This protein binds this small molecule.
Small molecule (SMILES): CCCCCC(=O)Oc1ccc([N+](=O)[O-])cc1

Sequence of chain 1.A:
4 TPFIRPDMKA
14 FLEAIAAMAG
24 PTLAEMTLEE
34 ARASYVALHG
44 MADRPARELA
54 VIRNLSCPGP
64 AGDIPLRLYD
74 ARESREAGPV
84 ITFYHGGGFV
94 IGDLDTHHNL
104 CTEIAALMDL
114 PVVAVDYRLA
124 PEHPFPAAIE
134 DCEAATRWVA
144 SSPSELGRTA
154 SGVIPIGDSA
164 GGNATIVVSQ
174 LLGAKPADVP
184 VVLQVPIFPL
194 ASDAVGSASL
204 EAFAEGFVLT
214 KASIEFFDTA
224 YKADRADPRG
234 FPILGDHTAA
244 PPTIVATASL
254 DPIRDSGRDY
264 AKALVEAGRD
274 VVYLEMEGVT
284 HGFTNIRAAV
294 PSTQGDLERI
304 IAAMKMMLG

Binding-site contacts:
Ligand atom CAQ contacts residue SER162 of chain 1.A at 2.0 Å.
Ligand atom CAM contacts residue LEU212 of chain 1.A at 3.6 Å (hydrophobic).
Ligand atom OAA contacts residue GLY90 of chain 1.A at 3.2 Å (h-bond).
Ligand atom CAK contacts residue TYR38 of chain 1.A at 3.6 Å (hydrophobic).
Ligand atom CAL contacts residue HIS284 of chain 1.A at 3.4 Å.
Ligand atom CAQ contacts residue ALA163 of chain 1.A at 2.8 Å (hydrophobic).
Ligand atom CAI contacts residue LEU212 of chain 1.A at 3.9 Å (hydrophobic).
Ligand atom CAG contacts residue ILE94 of chain 1.A at 4.1 Å (hydrophobic).
Ligand atom CAK contacts residue SER162 of chain 1.A at 3.8 Å.
Ligand atom CAP contacts residue LEU212 of chain 1.A at 3.7 Å (hydrophobic).
Ligand atom CAN contacts residue ALA163 of chain 1.A at 2.9 Å (hydrophobic).
Ligand atom OAA contacts residue GLY89 of chain 1.A at 4.1 Å.
Ligand atom CAI contacts residue HIS284 of chain 1.A at 4.0 Å.
Ligand atom CAK contacts residue HIS284 of chain 1.A at 3.7 Å.
Ligand atom CAQ contacts residue GLY91 of chain 1.A at 3.2 Å.
Ligand atom CAP contacts residue HIS284 of chain 1.A at 3.9 Å.
Ligand atom CAO contacts residue SER162 of chain 1.A at 2.7 Å.
Ligand atom CAL contacts residue GLY90 of chain 1.A at 3.6 Å.
Ligand atom CAN contacts residue GLY90 of chain 1.A at 3.3 Å.
Ligand atom CAL contacts residue SER162 of chain 1.A at 1.8 Å.
Ligand atom CAG contacts residue TYR38 of chain 1.A at 3.7 Å (hydrophobic).
Ligand atom CAN contacts residue GLY91 of chain 1.A at 3.0 Å.
Ligand atom CAM contacts residue PHE220 of chain 1.A at 4.1 Å (hydrophobic).
Ligand atom OAB contacts residue HIS284 of chain 1.A at 3.9 Å.
Ligand atom CAF contacts residue PHE220 of chain 1.A at 3.5 Å (hydrophobic).
Ligand atom OAA contacts residue SER162 of chain 1.A at 2.6 Å (h-bond).
Ligand atom CAL contacts residue GLY91 of chain 1.A at 3.6 Å.
Ligand atom OAA contacts residue HIS284 of chain 1.A at 3.5 Å (h-bond).
Ligand atom OAA contacts residue TYR38 of chain 1.A at 4.0 Å.
Ligand atom CAG contacts residue PHE220 of chain 1.A at 3.7 Å (hydrophobic).
Ligand atom NAE contacts residue SER162 of chain 1.A at 3.9 Å.
Ligand atom CAM contacts residue HIS284 of chain 1.A at 3.2 Å.
Ligand atom CAO contacts residue GLY91 of chain 1.A at 4.0 Å.
Ligand atom OAD contacts residue ILE217 of chain 1.A at 4.0 Å.
Ligand atom CAP contacts residue SER162 of chain 1.A at 3.0 Å.
Ligand atom CAN contacts residue SER162 of chain 1.A at 1.4 Å.
Ligand atom CAM contacts residue SER162 of chain 1.A at 2.5 Å.
Ligand atom OAC contacts residue LEU193 of chain 1.A at 3.3 Å.
Ligand atom OAB contacts residue TYR38 of chain 1.A at 3.0 Å (h-bond).
Ligand atom CAO contacts residue ALA163 of chain 1.A at 4.0 Å (hydrophobic).